Sequence of chain 1.C:
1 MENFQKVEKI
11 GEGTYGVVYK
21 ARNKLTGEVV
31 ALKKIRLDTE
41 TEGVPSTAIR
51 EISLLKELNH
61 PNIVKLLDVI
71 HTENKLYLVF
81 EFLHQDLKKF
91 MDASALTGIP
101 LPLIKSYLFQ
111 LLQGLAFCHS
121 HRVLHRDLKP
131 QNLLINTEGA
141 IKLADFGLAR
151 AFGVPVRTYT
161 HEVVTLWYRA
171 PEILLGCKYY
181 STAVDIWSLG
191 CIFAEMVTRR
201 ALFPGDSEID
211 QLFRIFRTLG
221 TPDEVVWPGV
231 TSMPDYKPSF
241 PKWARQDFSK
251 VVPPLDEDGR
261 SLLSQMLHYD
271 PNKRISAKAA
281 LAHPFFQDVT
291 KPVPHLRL

Binding-site contacts:
Ligand atom C18 contacts residue ILE10 of chain 1.C at 3.6 Å (hydrophobic).
Ligand atom N11 contacts residue PHE82 of chain 1.C at 3.5 Å.
Ligand atom C15 contacts residue HIS84 of chain 1.C at 3.2 Å.
Ligand atom C28 contacts residue LYS33 of chain 1.C at 2.8 Å.
Ligand atom C24 contacts residue ILE10 of chain 1.C at 3.4 Å (hydrophobic).
Ligand atom C22 contacts residue ASP86 of chain 1.C at 3.4 Å.
Ligand atom C26 contacts residue ASP86 of chain 1.C at 3.4 Å.
Ligand atom N32 contacts residue PHE146 of chain 1.C at 3.1 Å (h-bond).
Ligand atom N7 contacts residue GLU81 of chain 1.C at 2.8 Å (salt-bridge).
Ligand atom C25 contacts residue ILE10 of chain 1.C at 3.0 Å (hydrophobic).
Ligand atom C16 contacts residue HIS84 of chain 1.C at 3.3 Å.
Ligand atom C29 contacts residue ASP145 of chain 1.C at 3.5 Å.
Ligand atom N32 contacts residue GLU51 of chain 1.C at 2.5 Å (salt-bridge).
Ligand atom N23 contacts residue ASP86 of chain 1.C at 2.9 Å (salt-bridge).
Ligand atom C29 contacts residue PHE80 of chain 1.C at 3.4 Å (hydrophobic).
Ligand atom C21 contacts residue ASP86 of chain 1.C at 3.6 Å.
Ligand atom C27 contacts residue PHE80 of chain 1.C at 3.6 Å (hydrophobic).
Ligand atom N8 contacts residue PHE82 of chain 1.C at 3.6 Å.
Ligand atom C27 contacts residue LYS33 of chain 1.C at 3.4 Å.
Ligand atom C4 contacts residue LEU134 of chain 1.C at 3.5 Å (hydrophobic).
Ligand atom C30 contacts residue PHE80 of chain 1.C at 3.4 Å (hydrophobic).
Ligand atom C24 contacts residue LYS89 of chain 1.C at 3.4 Å.
Ligand atom N11 contacts residue LEU83 of chain 1.C at 2.7 Å (h-bond).
Ligand atom C29 contacts residue GLU51 of chain 1.C at 3.2 Å.
Ligand atom N20 contacts residue ILE10 of chain 1.C at 3.3 Å (h-bond).
Ligand atom C12 contacts residue LEU83 of chain 1.C at 3.3 Å (hydrophobic).
Ligand atom N32 contacts residue LEU55 of chain 1.C at 3.5 Å.
Ligand atom N8 contacts residue GLU81 of chain 1.C at 3.5 Å (salt-bridge).
Ligand atom N7 contacts residue ALA31 of chain 1.C at 3.3 Å.
Ligand atom N11 contacts residue ILE10 of chain 1.C at 3.6 Å.
Ligand atom C30 contacts residue ASP145 of chain 1.C at 3.3 Å.
Ligand atom C10 contacts residue ILE10 of chain 1.C at 3.6 Å (hydrophobic).
Ligand atom C5 contacts residue LEU134 of chain 1.C at 3.5 Å (hydrophobic).
Ligand atom C28 contacts residue PHE80 of chain 1.C at 3.5 Å (hydrophobic).
Ligand atom C25 contacts residue LYS89 of chain 1.C at 3.6 Å.
Ligand atom C4 contacts residue ALA31 of chain 1.C at 3.6 Å (hydrophobic).
Ligand atom C28 contacts residue GLU51 of chain 1.C at 3.1 Å.
Ligand atom N8 contacts residue ALA31 of chain 1.C at 3.5 Å.
Ligand atom N8 contacts residue LEU83 of chain 1.C at 3.1 Å (h-bond).
Ligand atom C15 contacts residue LEU83 of chain 1.C at 3.5 Å (hydrophobic).

A small-molecule ligand and the protein it binds are described below.
Small molecule (SMILES): CN1CCN(c2cccc3nc(-c4n[nH]c5cc(-c6ccc(N)cc6)ccc45)[nH]c23)CC1